The protein below binds the small molecule below.
Small molecule (SMILES): COc1ccc2nc(N)c3c(C)nc(-c4ccccc4Cl)n3c2n1

Sequence of chain 1.B:
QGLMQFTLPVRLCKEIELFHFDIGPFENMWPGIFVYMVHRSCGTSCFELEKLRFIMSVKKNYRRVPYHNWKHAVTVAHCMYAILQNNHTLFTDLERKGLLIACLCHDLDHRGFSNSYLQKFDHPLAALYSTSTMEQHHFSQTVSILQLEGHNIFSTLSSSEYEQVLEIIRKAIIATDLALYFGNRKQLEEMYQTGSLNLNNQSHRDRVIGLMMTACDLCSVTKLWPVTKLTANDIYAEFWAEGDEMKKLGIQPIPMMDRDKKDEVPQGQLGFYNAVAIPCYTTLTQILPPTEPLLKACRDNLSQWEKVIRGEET

Binding-site contacts:
Ligand atom CL24 contacts residue HIS79 of chain 1.B at 3.9 Å.
Ligand atom N11 contacts residue ILE246 of chain 1.B at 3.8 Å.
Ligand atom CL24 contacts residue ILE246 of chain 1.B at 4.0 Å.
Ligand atom C17 contacts residue LEU229 of chain 1.B at 3.8 Å (hydrophobic).
Ligand atom C3 contacts residue GLN280 of chain 1.B at 4.0 Å.
Ligand atom C1 contacts residue PHE250 of chain 1.B at 3.8 Å (hydrophobic).
Ligand atom C3 contacts residue PHE283 of chain 1.B at 3.4 Å (hydrophobic).
Ligand atom C17 contacts residue VAL232 of chain 1.B at 4.0 Å (hydrophobic).
Ligand atom N2 contacts residue PHE250 of chain 1.B at 3.8 Å.
Ligand atom N11 contacts residue GLN280 of chain 1.B at 2.9 Å (h-bond).
Ligand atom C17 contacts residue TYR78 of chain 1.B at 3.8 Å (hydrophobic).
Ligand atom C7 contacts residue GLN280 of chain 1.B at 3.7 Å.
Ligand atom C4 contacts residue PHE250 of chain 1.B at 3.9 Å (hydrophobic).
Ligand atom C3 contacts residue PHE250 of chain 1.B at 3.8 Å (hydrophobic).
Ligand atom C5 contacts residue PHE283 of chain 1.B at 3.6 Å (hydrophobic).
Ligand atom C1 contacts residue PHE283 of chain 1.B at 3.7 Å (hydrophobic).
Ligand atom C22 contacts residue HIS79 of chain 1.B at 3.9 Å.
Ligand atom C5 contacts residue GLN280 of chain 1.B at 3.9 Å.
Ligand atom C4 contacts residue MET267 of chain 1.B at 3.5 Å (hydrophobic).
Ligand atom C17 contacts residue SER231 of chain 1.B at 3.9 Å.
Ligand atom N2 contacts residue PHE283 of chain 1.B at 3.6 Å.
Ligand atom C4 contacts residue PHE283 of chain 1.B at 3.6 Å (hydrophobic).
Ligand atom C14 contacts residue LEU229 of chain 1.B at 3.8 Å (hydrophobic).
Ligand atom C16 contacts residue ILE246 of chain 1.B at 3.9 Å (hydrophobic).
Ligand atom C19 contacts residue LEU229 of chain 1.B at 3.8 Å (hydrophobic).
Ligand atom N8 contacts residue PHE283 of chain 1.B at 3.5 Å.
Ligand atom C17 contacts residue ILE246 of chain 1.B at 3.7 Å (hydrophobic).
Ligand atom N11 contacts residue VAL232 of chain 1.B at 3.6 Å.
Ligand atom C12 contacts residue PHE283 of chain 1.B at 3.6 Å (hydrophobic).
Ligand atom N15 contacts residue LEU229 of chain 1.B at 3.5 Å.
Ligand atom C3 contacts residue MET267 of chain 1.B at 4.0 Å (hydrophobic).
Ligand atom C7 contacts residue PHE283 of chain 1.B at 3.6 Å (hydrophobic).
Ligand atom C6 contacts residue PHE283 of chain 1.B at 3.5 Å (hydrophobic).
Ligand atom C10 contacts residue LEU189 of chain 1.B at 3.9 Å (hydrophobic).
Ligand atom N8 contacts residue GLN280 of chain 1.B at 3.0 Å (h-bond).
Ligand atom C6 contacts residue PHE250 of chain 1.B at 4.0 Å (hydrophobic).
Ligand atom CL24 contacts residue PHE250 of chain 1.B at 3.5 Å.
Ligand atom N13 contacts residue PHE283 of chain 1.B at 3.6 Å.
Ligand atom C16 contacts residue LEU229 of chain 1.B at 4.0 Å (hydrophobic).
Ligand atom N15 contacts residue TYR78 of chain 1.B at 3.9 Å.